Binding-site contacts:
Ligand atom O4 contacts residue LEU250 of chain 1.A at 3.6 Å.
Ligand atom O5 contacts residue HIS241 of chain 1.A at 3.2 Å.
Ligand atom O2 contacts residue LEU238 of chain 1.A at 3.9 Å.
Ligand atom C4 contacts residue TYR226 of chain 1.A at 4.0 Å (hydrophobic).
Ligand atom C5 contacts residue SER310 of chain 1.A at 3.4 Å.
Ligand atom C1 contacts residue PHE314 of chain 1.A at 4.0 Å (hydrophobic).
Ligand atom O2 contacts residue ALA312 of chain 1.A at 3.5 Å.
Ligand atom O2 contacts residue NI1 of chain 1.B at 4.0 Å.
Ligand atom O3 contacts residue ASN224 of chain 1.A at 3.7 Å.
Ligand atom O1 contacts residue PHE314 of chain 1.A at 3.6 Å.
Ligand atom C5 contacts residue TYR226 of chain 1.A at 3.6 Å (hydrophobic).
Ligand atom O4 contacts residue SER310 of chain 1.A at 4.0 Å.
Ligand atom C1 contacts residue NI1 of chain 1.B at 2.8 Å.
Ligand atom O3 contacts residue SER310 of chain 1.A at 2.6 Å (h-bond).
Ligand atom O1 contacts residue ASP243 of chain 1.A at 3.2 Å (salt-bridge).
Ligand atom C4 contacts residue LEU250 of chain 1.A at 4.0 Å (hydrophobic).
Ligand atom C2 contacts residue HIS241 of chain 1.A at 4.0 Å.
Ligand atom O4 contacts residue ARG308 of chain 1.A at 2.8 Å (salt-bridge).
Ligand atom C3 contacts residue ASN224 of chain 1.A at 3.6 Å.
Ligand atom C2 contacts residue LEU238 of chain 1.A at 3.3 Å (hydrophobic).
Ligand atom O3 contacts residue TYR226 of chain 1.A at 2.6 Å (h-bond).
Ligand atom C5 contacts residue ARG308 of chain 1.A at 3.4 Å.
Ligand atom O5 contacts residue HIS298 of chain 1.A at 3.1 Å.
Ligand atom O2 contacts residue PHE314 of chain 1.A at 3.8 Å.
Ligand atom O4 contacts residue LEU259 of chain 1.A at 3.6 Å.
Ligand atom C3 contacts residue LEU250 of chain 1.A at 3.8 Å (hydrophobic).
Ligand atom O5 contacts residue NI1 of chain 1.B at 2.2 Å (h-bond).
Ligand atom O1 contacts residue NI1 of chain 1.B at 2.1 Å (h-bond).
Ligand atom C1 contacts residue HIS241 of chain 1.A at 3.9 Å.
Ligand atom O1 contacts residue HIS241 of chain 1.A at 3.1 Å (h-bond).
Ligand atom C2 contacts residue NI1 of chain 1.B at 2.9 Å.
Ligand atom C3 contacts residue TYR226 of chain 1.A at 3.9 Å (hydrophobic).
Ligand atom O2 contacts residue ARG222 of chain 1.A at 3.3 Å.
Ligand atom C3 contacts residue LEU238 of chain 1.A at 3.6 Å (hydrophobic).
Ligand atom O5 contacts residue LEU238 of chain 1.A at 3.4 Å.
Ligand atom C4 contacts residue LEU259 of chain 1.A at 4.0 Å (hydrophobic).
Ligand atom O3 contacts residue ARG308 of chain 1.A at 3.1 Å (salt-bridge).
Ligand atom C5 contacts residue LEU250 of chain 1.A at 3.9 Å (hydrophobic).
Ligand atom C1 contacts residue LEU238 of chain 1.A at 3.6 Å (hydrophobic).
Ligand atom O2 contacts residue ASN224 of chain 1.A at 3.5 Å (h-bond).

Sequence of chain 1.A:
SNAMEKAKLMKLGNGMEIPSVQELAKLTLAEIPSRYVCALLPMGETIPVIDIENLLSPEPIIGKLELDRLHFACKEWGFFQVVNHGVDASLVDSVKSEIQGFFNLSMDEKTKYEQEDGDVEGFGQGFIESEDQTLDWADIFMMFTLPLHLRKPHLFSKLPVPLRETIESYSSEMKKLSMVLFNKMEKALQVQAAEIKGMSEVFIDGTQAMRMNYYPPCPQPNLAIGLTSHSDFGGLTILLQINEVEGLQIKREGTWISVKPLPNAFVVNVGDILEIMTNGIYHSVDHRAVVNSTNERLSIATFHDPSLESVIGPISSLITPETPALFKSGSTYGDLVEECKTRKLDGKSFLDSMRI

The small molecule below binds the protein below.
Small molecule (SMILES): O=C(O)CCC(=O)C(=O)O